A small-molecule ligand and the protein it binds are described below.
Small molecule (SMILES): C[n+]1cn([C@@H]2O[C@H](CO[P](=O)(O)O[P](=O)(O)OP(=O)(O)O)[C@@H](O)[C@H]2O)c2nc(N)[nH]c(=O)c21

Sequence of chain 1.C:
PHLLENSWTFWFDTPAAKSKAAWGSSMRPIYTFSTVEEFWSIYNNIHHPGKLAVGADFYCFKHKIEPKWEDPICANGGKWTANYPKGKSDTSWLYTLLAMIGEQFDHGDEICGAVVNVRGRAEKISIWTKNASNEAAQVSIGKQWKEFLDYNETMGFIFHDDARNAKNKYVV

Binding-site contacts:
Ligand atom O6 contacts residue TRP25 of chain 1.C at 3.3 Å.
Ligand atom N2 contacts residue GLU72 of chain 1.C at 2.9 Å (salt-bridge).
Ligand atom N7 contacts residue TRP25 of chain 1.C at 3.2 Å.
Ligand atom C2 contacts residue TRP25 of chain 1.C at 3.6 Å (hydrophobic).
Ligand atom C2 contacts residue GLU72 of chain 1.C at 3.5 Å.
Ligand atom C8 contacts residue TRP25 of chain 1.C at 3.5 Å (hydrophobic).
Ligand atom PB contacts residue ARG121 of chain 1.C at 4.0 Å.
Ligand atom C6 contacts residue GLU72 of chain 1.C at 3.5 Å.
Ligand atom N1 contacts residue TRP71 of chain 1.C at 3.3 Å.
Ligand atom C4 contacts residue TRP25 of chain 1.C at 3.5 Å (hydrophobic).
Ligand atom N1 contacts residue TRP25 of chain 1.C at 3.5 Å.
Ligand atom O2A contacts residue LYS126 of chain 1.C at 4.0 Å.
Ligand atom O3B contacts residue ARG121 of chain 1.C at 3.0 Å (salt-bridge).
Ligand atom O3B contacts residue LYS126 of chain 1.C at 2.5 Å (salt-bridge).
Ligand atom N7 contacts residue TRP71 of chain 1.C at 3.5 Å.
Ligand atom N9 contacts residue TRP25 of chain 1.C at 3.5 Å (h-bond).
Ligand atom O6 contacts residue LYS70 of chain 1.C at 3.5 Å.
Ligand atom O4' contacts residue TRP25 of chain 1.C at 3.7 Å.
Ligand atom O6 contacts residue TRP130 of chain 1.C at 3.8 Å.
Ligand atom C2 contacts residue TRP71 of chain 1.C at 3.5 Å (hydrophobic).
Ligand atom C5 contacts residue TRP71 of chain 1.C at 3.6 Å (hydrophobic).
Ligand atom C6 contacts residue TRP25 of chain 1.C at 3.2 Å (hydrophobic).
Ligand atom C1' contacts residue TRP25 of chain 1.C at 3.6 Å (hydrophobic).
Ligand atom N3 contacts residue TRP71 of chain 1.C at 3.5 Å.
Ligand atom O6 contacts residue TRP71 of chain 1.C at 2.8 Å (h-bond).
Ligand atom N3 contacts residue TRP25 of chain 1.C at 3.6 Å.
Ligand atom C2' contacts residue TRP71 of chain 1.C at 3.8 Å (hydrophobic).
Ligand atom O1A contacts residue ARG121 of chain 1.C at 3.2 Å (salt-bridge).
Ligand atom C8 contacts residue TRP71 of chain 1.C at 3.9 Å (hydrophobic).
Ligand atom CM7 contacts residue TRP130 of chain 1.C at 3.7 Å (hydrophobic).
Ligand atom O2B contacts residue ARG121 of chain 1.C at 3.8 Å.
Ligand atom CM7 contacts residue TRP71 of chain 1.C at 3.8 Å (hydrophobic).
Ligand atom C4 contacts residue TRP71 of chain 1.C at 3.6 Å (hydrophobic).
Ligand atom C6 contacts residue TRP71 of chain 1.C at 3.3 Å (hydrophobic).
Ligand atom CM7 contacts residue TRP25 of chain 1.C at 3.3 Å (hydrophobic).
Ligand atom N1 contacts residue GLU72 of chain 1.C at 2.6 Å (salt-bridge).
Ligand atom PB contacts residue LYS126 of chain 1.C at 3.6 Å.
Ligand atom N9 contacts residue TRP71 of chain 1.C at 3.8 Å.
Ligand atom C5 contacts residue TRP25 of chain 1.C at 3.4 Å (hydrophobic).
Ligand atom O6 contacts residue GLU72 of chain 1.C at 3.5 Å (salt-bridge).